A protein and the small-molecule ligand that binds it are described below.
Small molecule (SMILES): Cc1ccc(-c2cc(C(=O)O)c3c(c2)ncn3-c2ccccc2)c(Cl)c1

Binding-site contacts:
Ligand atom C1 contacts residue SER220 of chain 1.A at 3.9 Å.
Ligand atom C24 contacts residue PHE324 of chain 1.A at 3.5 Å (hydrophobic).
Ligand atom O8 contacts residue PHE219 of chain 1.A at 2.6 Å (h-bond).
Ligand atom C20 contacts residue PHE324 of chain 1.A at 3.9 Å (hydrophobic).
Ligand atom C4 contacts residue SER220 of chain 1.A at 3.8 Å.
Ligand atom C5 contacts residue TYR276 of chain 1.A at 3.2 Å (hydrophobic).
Ligand atom C3 contacts residue SER220 of chain 1.A at 3.9 Å.
Ligand atom C26 contacts residue PHE283 of chain 1.A at 3.8 Å (hydrophobic).
Ligand atom C25 contacts residue PHE324 of chain 1.A at 3.5 Å (hydrophobic).
Ligand atom CL21 contacts residue THR280 of chain 1.A at 3.3 Å.
Ligand atom C2 contacts residue SER220 of chain 1.A at 3.9 Å.
Ligand atom N10 contacts residue TYR276 of chain 1.A at 3.6 Å.
Ligand atom C6 contacts residue SER220 of chain 1.A at 3.8 Å.
Ligand atom C6 contacts residue TYR276 of chain 1.A at 3.4 Å (hydrophobic).
Ligand atom C16 contacts residue ARG216 of chain 1.A at 3.7 Å.
Ligand atom C26 contacts residue ILE226 of chain 1.A at 3.8 Å (hydrophobic).
Ligand atom C14 contacts residue SER218 of chain 1.A at 3.2 Å.
Ligand atom C25 contacts residue PHE219 of chain 1.A at 3.4 Å (hydrophobic).
Ligand atom C18 contacts residue TYR276 of chain 1.A at 3.6 Å (hydrophobic).
Ligand atom C1 contacts residue PHE219 of chain 1.A at 3.9 Å (hydrophobic).
Ligand atom N12 contacts residue TYR276 of chain 1.A at 3.5 Å.
Ligand atom C5 contacts residue SER220 of chain 1.A at 3.8 Å.
Ligand atom C24 contacts residue ILE222 of chain 1.A at 3.8 Å (hydrophobic).
Ligand atom C7 contacts residue TYR276 of chain 1.A at 3.7 Å (hydrophobic).
Ligand atom C1 contacts residue TYR276 of chain 1.A at 3.9 Å (hydrophobic).
Ligand atom C25 contacts residue GLU223 of chain 1.A at 3.6 Å.
Ligand atom C24 contacts residue GLU223 of chain 1.A at 3.5 Å.
Ligand atom C4 contacts residue TYR276 of chain 1.A at 3.4 Å (hydrophobic).
Ligand atom O9 contacts residue TYR276 of chain 1.A at 3.0 Å (h-bond).
Ligand atom C11 contacts residue TYR276 of chain 1.A at 3.6 Å (hydrophobic).
Ligand atom C26 contacts residue TYR323 of chain 1.A at 3.8 Å (hydrophobic).
Ligand atom C17 contacts residue ARG216 of chain 1.A at 3.7 Å.
Ligand atom C15 contacts residue SER218 of chain 1.A at 3.4 Å.
Ligand atom O8 contacts residue SER218 of chain 1.A at 3.5 Å.
Ligand atom C19 contacts residue PHE324 of chain 1.A at 3.7 Å (hydrophobic).
Ligand atom C23 contacts residue PHE324 of chain 1.A at 3.9 Å (hydrophobic).
Ligand atom O8 contacts residue SER220 of chain 1.A at 3.7 Å.
Ligand atom C22 contacts residue PHE283 of chain 1.A at 3.4 Å (hydrophobic).
Ligand atom C7 contacts residue PHE219 of chain 1.A at 3.6 Å (hydrophobic).
Ligand atom C23 contacts residue PHE283 of chain 1.A at 3.9 Å (hydrophobic).

Sequence of chain 1.A:
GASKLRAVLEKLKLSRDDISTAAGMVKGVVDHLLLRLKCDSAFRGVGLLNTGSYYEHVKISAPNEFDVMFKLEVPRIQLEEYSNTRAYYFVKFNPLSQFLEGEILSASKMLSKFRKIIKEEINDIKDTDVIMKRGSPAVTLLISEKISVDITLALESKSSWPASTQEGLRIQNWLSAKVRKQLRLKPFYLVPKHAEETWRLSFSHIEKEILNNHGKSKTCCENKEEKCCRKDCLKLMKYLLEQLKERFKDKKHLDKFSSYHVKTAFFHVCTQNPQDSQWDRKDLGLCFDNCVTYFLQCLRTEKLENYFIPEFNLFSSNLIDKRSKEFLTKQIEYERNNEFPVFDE